The protein below binds the small molecule below.
Small molecule (SMILES): CN(C1CCCCC1)S(=O)(=O)c1ccc(C=O)cc1

Binding-site contacts:
Ligand atom C03 contacts residue LYS127 of chain 2.A at 2.5 Å.
Ligand atom C04 contacts residue GLY176 of chain 2.A at 4.1 Å.
Ligand atom C05 contacts residue ILE8 of chain 2.B at 4.4 Å (hydrophobic).
Ligand atom C04 contacts residue ILE8 of chain 2.B at 4.0 Å (hydrophobic).
Ligand atom C04 contacts residue ILE173 of chain 2.A at 4.2 Å (hydrophobic).
Ligand atom C03 contacts residue ILE8 of chain 2.B at 4.3 Å (hydrophobic).
Ligand atom C14 contacts residue ARG11 of chain 2.B at 3.6 Å.
Ligand atom C14 contacts residue PRO9 of chain 2.B at 4.1 Å (hydrophobic).
Ligand atom O17 contacts residue PRO172 of chain 2.A at 3.3 Å.
Ligand atom C13 contacts residue ILE8 of chain 2.B at 3.7 Å (hydrophobic).
Ligand atom C16 contacts residue ARG11 of chain 2.B at 4.2 Å.
Ligand atom C05 contacts residue PRO172 of chain 2.A at 3.6 Å (hydrophobic).
Ligand atom C05 contacts residue ILE224 of chain 2.A at 4.2 Å (hydrophobic).
Ligand atom C05 contacts residue LYS127 of chain 2.A at 4.3 Å.
Ligand atom C12 contacts residue PRO9 of chain 2.B at 3.7 Å (hydrophobic).
Ligand atom C12 contacts residue GLY10 of chain 2.B at 4.2 Å.
Ligand atom C04 contacts residue PRO172 of chain 2.A at 3.6 Å (hydrophobic).
Ligand atom C04 contacts residue LYS127 of chain 2.A at 3.0 Å.
Ligand atom C19 contacts residue PHE124 of chain 2.A at 3.8 Å (hydrophobic).
Ligand atom C19 contacts residue ASN47 of chain 2.A at 4.4 Å.
Ligand atom C12 contacts residue ILE8 of chain 2.B at 4.1 Å (hydrophobic).
Ligand atom O08 contacts residue ASN47 of chain 2.A at 3.6 Å.
Ligand atom C18 contacts residue ASN47 of chain 2.A at 3.7 Å.
Ligand atom C02 contacts residue ILE8 of chain 2.B at 3.8 Å (hydrophobic).
Ligand atom C14 contacts residue LEU223 of chain 2.A at 3.9 Å (hydrophobic).
Ligand atom C15 contacts residue LEU223 of chain 2.A at 4.0 Å (hydrophobic).
Ligand atom C15 contacts residue ARG11 of chain 2.B at 3.8 Å.
Ligand atom C18 contacts residue PHE124 of chain 2.A at 4.0 Å (hydrophobic).
Ligand atom C19 contacts residue LYS127 of chain 2.A at 3.8 Å.
Ligand atom C05 contacts residue ILE173 of chain 2.A at 4.3 Å (hydrophobic).
Ligand atom C02 contacts residue LYS127 of chain 2.A at 1.4 Å.
Ligand atom C10 contacts residue GLY10 of chain 2.B at 3.5 Å.
Ligand atom C10 contacts residue ASN47 of chain 2.A at 4.2 Å.
Ligand atom C13 contacts residue PRO9 of chain 2.B at 3.6 Å (hydrophobic).

Sequence of chain 2.A:
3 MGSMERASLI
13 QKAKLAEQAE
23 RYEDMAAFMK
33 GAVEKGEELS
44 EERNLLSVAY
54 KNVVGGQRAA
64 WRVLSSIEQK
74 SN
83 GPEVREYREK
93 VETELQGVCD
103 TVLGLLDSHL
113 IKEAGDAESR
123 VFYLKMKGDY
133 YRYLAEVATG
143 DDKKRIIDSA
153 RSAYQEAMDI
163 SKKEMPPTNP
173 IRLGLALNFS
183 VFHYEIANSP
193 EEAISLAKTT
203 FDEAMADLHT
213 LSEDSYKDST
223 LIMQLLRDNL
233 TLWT

Sequence of chain 2.B:
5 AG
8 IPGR